The protein below binds the small molecule below.
Small molecule (SMILES): CCC(=O)Nc1nnc(S(N)(=O)=O)s1

Sequence of chain 1.A:
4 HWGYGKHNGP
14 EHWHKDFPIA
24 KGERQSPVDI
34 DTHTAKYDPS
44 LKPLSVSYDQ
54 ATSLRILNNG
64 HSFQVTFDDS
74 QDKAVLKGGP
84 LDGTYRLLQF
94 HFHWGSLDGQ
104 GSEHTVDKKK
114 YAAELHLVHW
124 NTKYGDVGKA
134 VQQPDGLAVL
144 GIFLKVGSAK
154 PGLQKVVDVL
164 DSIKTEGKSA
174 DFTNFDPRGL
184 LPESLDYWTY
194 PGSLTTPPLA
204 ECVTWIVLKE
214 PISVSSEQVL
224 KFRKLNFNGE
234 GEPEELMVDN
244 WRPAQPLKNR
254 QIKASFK

Binding-site contacts:
Ligand atom S01 contacts residue HIS94 of chain 1.A at 3.9 Å.
Ligand atom C05 contacts residue LEU197 of chain 1.A at 4.0 Å (hydrophobic).
Ligand atom O14 contacts residue GLN92 of chain 1.A at 3.1 Å (h-bond).
Ligand atom C05 contacts residue HIS94 of chain 1.A at 4.1 Å.
Ligand atom S09 contacts residue VAL121 of chain 1.A at 3.8 Å.
Ligand atom C12 contacts residue LEU91 of chain 1.A at 4.2 Å (hydrophobic).
Ligand atom O03 contacts residue SER196 of chain 1.A at 4.0 Å.
Ligand atom C11 contacts residue GLN92 of chain 1.A at 3.8 Å.
Ligand atom C05 contacts residue ZN1 of chain 1.B at 4.2 Å.
Ligand atom O03 contacts residue LEU197 of chain 1.A at 3.5 Å.
Ligand atom S09 contacts residue GLN92 of chain 1.A at 4.0 Å.
Ligand atom O02 contacts residue VAL142 of chain 1.A at 3.8 Å.
Ligand atom S09 contacts residue HIS94 of chain 1.A at 4.1 Å.
Ligand atom N06 contacts residue THR199 of chain 1.A at 3.1 Å (h-bond).
Ligand atom O02 contacts residue ZN1 of chain 1.B at 3.0 Å.
Ligand atom O14 contacts residue VAL121 of chain 1.A at 3.5 Å.
Ligand atom O03 contacts residue ZN1 of chain 1.B at 4.1 Å.
Ligand atom O02 contacts residue TRP208 of chain 1.A at 4.1 Å.
Ligand atom N04 contacts residue ZN1 of chain 1.B at 2.0 Å.
Ligand atom N06 contacts residue THR198 of chain 1.A at 3.8 Å.
Ligand atom N04 contacts residue THR198 of chain 1.A at 2.7 Å (h-bond).
Ligand atom N04 contacts residue GLU106 of chain 1.A at 4.0 Å.
Ligand atom O03 contacts residue TRP208 of chain 1.A at 3.4 Å.
Ligand atom N04 contacts residue HIS94 of chain 1.A at 3.3 Å (h-bond).
Ligand atom N04 contacts residue HIS96 of chain 1.A at 3.3 Å (h-bond).
Ligand atom N04 contacts residue HIS119 of chain 1.A at 3.4 Å (h-bond).
Ligand atom N07 contacts residue LEU197 of chain 1.A at 3.7 Å.
Ligand atom O02 contacts residue HIS94 of chain 1.A at 3.3 Å.
Ligand atom S01 contacts residue THR198 of chain 1.A at 3.8 Å.
Ligand atom O02 contacts residue HIS119 of chain 1.A at 3.4 Å (h-bond).
Ligand atom O02 contacts residue VAL121 of chain 1.A at 3.7 Å.
Ligand atom O03 contacts residue THR198 of chain 1.A at 3.0 Å (h-bond).
Ligand atom C13 contacts residue VAL134 of chain 1.A at 4.0 Å (hydrophobic).
Ligand atom C13 contacts residue VAL130 of chain 1.A at 3.6 Å (hydrophobic).
Ligand atom S09 contacts residue LEU197 of chain 1.A at 4.1 Å.
Ligand atom S01 contacts residue HIS119 of chain 1.A at 3.9 Å.
Ligand atom N06 contacts residue LEU197 of chain 1.A at 3.5 Å.
Ligand atom C08 contacts residue LEU197 of chain 1.A at 3.9 Å (hydrophobic).
Ligand atom N07 contacts residue THR199 of chain 1.A at 3.2 Å (h-bond).
Ligand atom S01 contacts residue ZN1 of chain 1.B at 3.0 Å.